Sequence of chain 1.A:
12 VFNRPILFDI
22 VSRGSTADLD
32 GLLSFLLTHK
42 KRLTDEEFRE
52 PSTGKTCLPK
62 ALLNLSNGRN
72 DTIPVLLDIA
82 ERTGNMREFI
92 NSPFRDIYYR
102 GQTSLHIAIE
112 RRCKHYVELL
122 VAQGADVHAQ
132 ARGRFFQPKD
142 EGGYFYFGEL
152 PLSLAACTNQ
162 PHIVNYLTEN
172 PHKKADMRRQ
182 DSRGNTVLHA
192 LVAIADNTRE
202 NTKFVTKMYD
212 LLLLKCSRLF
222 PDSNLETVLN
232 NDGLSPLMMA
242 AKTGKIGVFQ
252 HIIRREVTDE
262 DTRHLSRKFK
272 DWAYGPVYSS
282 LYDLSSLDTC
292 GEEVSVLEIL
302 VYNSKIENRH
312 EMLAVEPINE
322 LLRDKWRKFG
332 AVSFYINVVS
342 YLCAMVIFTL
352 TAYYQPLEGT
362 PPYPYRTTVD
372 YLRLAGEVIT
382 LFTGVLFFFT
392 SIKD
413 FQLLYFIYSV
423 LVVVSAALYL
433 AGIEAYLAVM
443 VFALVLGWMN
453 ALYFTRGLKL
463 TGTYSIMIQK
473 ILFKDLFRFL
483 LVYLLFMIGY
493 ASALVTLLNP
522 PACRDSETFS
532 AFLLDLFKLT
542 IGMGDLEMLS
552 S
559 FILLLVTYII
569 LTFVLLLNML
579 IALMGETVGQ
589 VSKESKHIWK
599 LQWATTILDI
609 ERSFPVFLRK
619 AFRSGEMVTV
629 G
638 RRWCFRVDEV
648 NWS

A small-molecule ligand and the protein it binds are described below.
Small molecule (SMILES): CN1CCN(c2nc3c(F)cccc3c(=O)n2-c2ccc(Oc3ccc(F)cc3)cc2)CC1

Binding-site contacts:
Ligand atom C8 contacts residue ASN338 of chain 1.A at 3.3 Å.
Ligand atom C7 contacts residue PHE456 of chain 1.A at 3.3 Å (hydrophobic).
Ligand atom F1 contacts residue PHE413 of chain 1.A at 2.9 Å.
Ligand atom N3 contacts residue ASN338 of chain 1.A at 3.8 Å.
Ligand atom C9 contacts residue PHE388 of chain 1.A at 3.4 Å (hydrophobic).
Ligand atom C15 contacts residue ASN452 of chain 1.A at 3.1 Å.
Ligand atom C1 contacts residue PHE388 of chain 1.A at 3.6 Å (hydrophobic).
Ligand atom C11 contacts residue PHE413 of chain 1.A at 3.9 Å (hydrophobic).
Ligand atom C7 contacts residue ASN338 of chain 1.A at 3.4 Å.
Ligand atom F1 contacts residue GLN414 of chain 1.A at 3.8 Å.
Ligand atom C8 contacts residue PHE388 of chain 1.A at 3.8 Å (hydrophobic).
Ligand atom C14 contacts residue ASN338 of chain 1.A at 3.1 Å.
Ligand atom C6 contacts residue SER392 of chain 1.A at 3.6 Å.
Ligand atom C5 contacts residue PHE388 of chain 1.A at 3.4 Å (hydrophobic).
Ligand atom N2 contacts residue ASP395 of chain 1.A at 3.7 Å.
Ligand atom O2 contacts residue SER611 of chain 1.A at 3.8 Å.
Ligand atom C14 contacts residue PHE388 of chain 1.A at 3.3 Å (hydrophobic).
Ligand atom C6 contacts residue ASP395 of chain 1.A at 3.5 Å.
Ligand atom C15 contacts residue PHE456 of chain 1.A at 3.8 Å (hydrophobic).
Ligand atom N4 contacts residue PHE388 of chain 1.A at 3.5 Å.
Ligand atom O1 contacts residue PHE456 of chain 1.A at 3.4 Å.
Ligand atom C10 contacts residue PHE456 of chain 1.A at 3.4 Å (hydrophobic).
Ligand atom C2 contacts residue ASP607 of chain 1.A at 3.6 Å.
Ligand atom C16 contacts residue ASN452 of chain 1.A at 3.0 Å.
Ligand atom C7 contacts residue PHE388 of chain 1.A at 3.3 Å (hydrophobic).
Ligand atom C17 contacts residue ILE608 of chain 1.A at 3.5 Å (hydrophobic).
Ligand atom C4 contacts residue ASP395 of chain 1.A at 3.4 Å.
Ligand atom C10 contacts residue PHE388 of chain 1.A at 3.3 Å (hydrophobic).
Ligand atom C18 contacts residue ASN338 of chain 1.A at 3.3 Å.
Ligand atom C21 contacts residue SER611 of chain 1.A at 3.6 Å.
Ligand atom O2 contacts residue SER334 of chain 1.A at 2.8 Å (h-bond).
Ligand atom C22 contacts residue SER334 of chain 1.A at 3.1 Å.
Ligand atom N3 contacts residue PHE456 of chain 1.A at 3.8 Å.
Ligand atom C16 contacts residue PHE456 of chain 1.A at 3.2 Å (hydrophobic).
Ligand atom C3 contacts residue ASP395 of chain 1.A at 3.6 Å.
Ligand atom C12 contacts residue PHE456 of chain 1.A at 3.2 Å (hydrophobic).
Ligand atom C20 contacts residue SER334 of chain 1.A at 3.0 Å.
Ligand atom N3 contacts residue PHE388 of chain 1.A at 3.3 Å.
Ligand atom O1 contacts residue ASN338 of chain 1.A at 2.3 Å (h-bond).
Ligand atom C13 contacts residue ASN338 of chain 1.A at 3.6 Å.